The small molecule below binds the protein below.
Small molecule (SMILES): Nc1nc(=O)c2ncn([C@@H]3O[C@H](CO[P](=O)(O)O[C@H]4[C@@H](O)[C@H](n5cnc6c(N)ncnc65)O[C@@H]4CO[P](=O)(O)O[C@@H]4[C@@H](O)[C@H](n5cnc6c(N)ncnc65)O[C@@H]4COP(=O)=O)[C@@H](O)[C@H]3O)c2[nH]1

Sequence of chain 43.E:
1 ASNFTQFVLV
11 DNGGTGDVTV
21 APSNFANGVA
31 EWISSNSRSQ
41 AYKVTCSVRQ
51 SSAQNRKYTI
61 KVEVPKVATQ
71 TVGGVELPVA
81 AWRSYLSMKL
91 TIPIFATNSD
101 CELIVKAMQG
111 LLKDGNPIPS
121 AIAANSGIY

Binding-site contacts:
Ligand atom N6 contacts residue LYS61 of chain 43.E at 4.1 Å.
Ligand atom C8 contacts residue LYS61 of chain 43.E at 3.7 Å.
Ligand atom N7 contacts residue LYS61 of chain 43.E at 3.7 Å.
Ligand atom C8 contacts residue TYR85 of chain 43.E at 3.8 Å (hydrophobic).
Ligand atom C4 contacts residue LYS61 of chain 43.E at 3.7 Å.
Ligand atom N6 contacts residue THR91 of chain 22.E at 3.5 Å (h-bond).
Ligand atom C2 contacts residue THR59 of chain 43.E at 4.1 Å.
Ligand atom C6 contacts residue TYR85 of chain 43.E at 3.4 Å (hydrophobic).
Ligand atom P contacts residue LYS43 of chain 43.E at 3.2 Å.
Ligand atom OP1 contacts residue TYR85 of chain 43.E at 3.5 Å (h-bond).
Ligand atom OP2 contacts residue GLU63 of chain 43.E at 3.6 Å (salt-bridge).
Ligand atom C8 contacts residue THR45 of chain 43.E at 3.8 Å.
Ligand atom C2 contacts residue SER47 of chain 43.E at 3.4 Å.
Ligand atom N6 contacts residue CYS46 of chain 43.E at 3.4 Å (h-bond).
Ligand atom N6 contacts residue TYR85 of chain 43.E at 3.4 Å.
Ligand atom C5 contacts residue TYR85 of chain 43.E at 3.5 Å (hydrophobic).
Ligand atom N6 contacts residue THR45 of chain 43.E at 2.5 Å (h-bond).
Ligand atom C4 contacts residue TYR85 of chain 43.E at 3.8 Å (hydrophobic).
Ligand atom N7 contacts residue THR45 of chain 43.E at 2.5 Å (h-bond).
Ligand atom C6 contacts residue THR59 of chain 43.E at 3.6 Å.
Ligand atom C5 contacts residue THR45 of chain 43.E at 3.1 Å.
Ligand atom C6 contacts residue THR45 of chain 43.E at 3.1 Å.
Ligand atom C5' contacts residue TYR85 of chain 43.E at 4.0 Å (hydrophobic).
Ligand atom OP1 contacts residue LYS43 of chain 43.E at 2.9 Å (salt-bridge).
Ligand atom N1 contacts residue THR59 of chain 43.E at 3.5 Å.
Ligand atom O6 contacts residue LYS61 of chain 43.E at 3.0 Å (salt-bridge).
Ligand atom OP2 contacts residue LYS43 of chain 43.E at 2.7 Å (salt-bridge).
Ligand atom C6 contacts residue SER47 of chain 43.E at 3.9 Å.
Ligand atom N1 contacts residue TYR85 of chain 43.E at 3.5 Å.
Ligand atom N6 contacts residue SER47 of chain 43.E at 4.1 Å.
Ligand atom N9 contacts residue LYS61 of chain 43.E at 3.7 Å.
Ligand atom C6 contacts residue VAL29 of chain 43.E at 4.1 Å (hydrophobic).
Ligand atom N7 contacts residue TYR85 of chain 43.E at 3.7 Å.
Ligand atom N9 contacts residue TYR85 of chain 43.E at 4.0 Å.
Ligand atom N6 contacts residue THR59 of chain 43.E at 2.8 Å (h-bond).
Ligand atom C5 contacts residue VAL29 of chain 43.E at 4.0 Å (hydrophobic).
Ligand atom C5 contacts residue LYS61 of chain 43.E at 3.7 Å.
Ligand atom C6 contacts residue LYS61 of chain 43.E at 3.8 Å.
Ligand atom N1 contacts residue SER47 of chain 43.E at 2.9 Å (h-bond).
Ligand atom P contacts residue TYR85 of chain 43.E at 3.7 Å.

Sequence of chain 22.E:
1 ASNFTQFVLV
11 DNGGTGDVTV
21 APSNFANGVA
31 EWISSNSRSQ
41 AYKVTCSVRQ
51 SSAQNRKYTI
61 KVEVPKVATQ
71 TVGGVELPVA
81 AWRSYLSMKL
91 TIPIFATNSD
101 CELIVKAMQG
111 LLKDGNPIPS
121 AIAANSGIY